Sequence of chain 1.A:
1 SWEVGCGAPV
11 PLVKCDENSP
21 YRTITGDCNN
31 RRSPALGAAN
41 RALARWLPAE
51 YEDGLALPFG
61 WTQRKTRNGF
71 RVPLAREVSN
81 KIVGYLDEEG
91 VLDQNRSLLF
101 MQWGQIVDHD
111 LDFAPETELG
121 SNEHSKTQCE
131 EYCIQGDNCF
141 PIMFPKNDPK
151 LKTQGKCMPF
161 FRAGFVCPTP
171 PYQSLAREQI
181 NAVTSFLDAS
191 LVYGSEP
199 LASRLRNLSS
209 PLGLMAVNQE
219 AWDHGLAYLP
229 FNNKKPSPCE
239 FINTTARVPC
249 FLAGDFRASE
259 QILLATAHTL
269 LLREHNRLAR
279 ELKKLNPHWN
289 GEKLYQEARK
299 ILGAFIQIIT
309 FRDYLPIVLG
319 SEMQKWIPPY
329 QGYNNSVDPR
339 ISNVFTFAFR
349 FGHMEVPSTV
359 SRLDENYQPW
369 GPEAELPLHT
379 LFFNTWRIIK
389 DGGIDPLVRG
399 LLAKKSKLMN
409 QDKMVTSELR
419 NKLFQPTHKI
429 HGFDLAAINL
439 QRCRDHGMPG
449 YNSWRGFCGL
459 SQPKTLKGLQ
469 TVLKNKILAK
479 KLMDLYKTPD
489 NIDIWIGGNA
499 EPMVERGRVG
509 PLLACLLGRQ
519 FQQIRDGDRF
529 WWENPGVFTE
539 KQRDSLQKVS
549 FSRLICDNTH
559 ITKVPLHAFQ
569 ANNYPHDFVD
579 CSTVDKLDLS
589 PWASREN

Binding-site contacts:
Ligand atom C7 contacts residue ASN241 of chain 1.A at 3.2 Å.
Ligand atom C7 contacts residue TRP384 of chain 1.A at 4.3 Å (hydrophobic).
Ligand atom C6 contacts residue ALA244 of chain 1.A at 4.3 Å (hydrophobic).
Ligand atom C1 contacts residue ASN241 of chain 1.A at 1.5 Å.
Ligand atom C8 contacts residue ASN241 of chain 1.A at 4.4 Å.
Ligand atom C5 contacts residue ASN241 of chain 1.A at 3.7 Å.
Ligand atom N2 contacts residue ASN241 of chain 1.A at 2.9 Å (h-bond).
Ligand atom C2 contacts residue ASN241 of chain 1.A at 2.5 Å.
Ligand atom C4 contacts residue TRP384 of chain 1.A at 4.0 Å (hydrophobic).
Ligand atom O6 contacts residue LYS388 of chain 1.A at 3.7 Å.
Ligand atom C3 contacts residue TRP384 of chain 1.A at 4.2 Å (hydrophobic).
Ligand atom C4 contacts residue ASN241 of chain 1.A at 4.3 Å.
Ligand atom O5 contacts residue ASN241 of chain 1.A at 2.4 Å (h-bond).
Ligand atom C3 contacts residue ASN241 of chain 1.A at 3.8 Å.
Ligand atom O7 contacts residue TRP384 of chain 1.A at 3.3 Å.
Ligand atom C5 contacts residue ALA244 of chain 1.A at 4.5 Å (hydrophobic).
Ligand atom O5 contacts residue ALA244 of chain 1.A at 3.5 Å.
Ligand atom O7 contacts residue ASN241 of chain 1.A at 3.0 Å (h-bond).
Ligand atom C2 contacts residue TRP384 of chain 1.A at 3.8 Å (hydrophobic).
Ligand atom C5 contacts residue TRP384 of chain 1.A at 4.4 Å (hydrophobic).
Ligand atom O6 contacts residue ALA244 of chain 1.A at 3.2 Å.
Ligand atom O7 contacts residue ILE240 of chain 1.A at 4.4 Å.
Ligand atom C1 contacts residue TRP384 of chain 1.A at 4.2 Å (hydrophobic).
Ligand atom C6 contacts residue LYS388 of chain 1.A at 4.5 Å.
Ligand atom O5 contacts residue TRP384 of chain 1.A at 3.9 Å.
Ligand atom O6 contacts residue TRP384 of chain 1.A at 3.9 Å.
Ligand atom O3 contacts residue TRP384 of chain 1.A at 4.2 Å.
Ligand atom C1 contacts residue ALA244 of chain 1.A at 4.2 Å (hydrophobic).

A protein and the small-molecule ligand that binds it are described below.
Small molecule (SMILES): CC(=O)N[C@H]1[C@H](O[C@H]2[C@H](O)[C@@H](NC(C)=O)CO[C@@H]2CO)O[C@H](CO)[C@@H](O[C@H]2O[C@H](CO)[C@@H](O)[C@H](O)[C@@H]2O)[C@@H]1O